Sequence of chain 58.A:
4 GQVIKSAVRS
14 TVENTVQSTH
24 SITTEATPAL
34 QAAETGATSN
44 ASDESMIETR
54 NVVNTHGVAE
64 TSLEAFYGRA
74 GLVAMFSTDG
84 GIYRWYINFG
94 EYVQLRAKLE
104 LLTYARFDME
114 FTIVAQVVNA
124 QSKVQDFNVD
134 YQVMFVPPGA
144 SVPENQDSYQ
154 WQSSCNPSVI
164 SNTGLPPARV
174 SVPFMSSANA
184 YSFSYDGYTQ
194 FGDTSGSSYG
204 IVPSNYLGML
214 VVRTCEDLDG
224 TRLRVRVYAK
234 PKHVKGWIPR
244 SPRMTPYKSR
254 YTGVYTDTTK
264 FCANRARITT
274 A

Binding-site contacts:
Ligand atom C contacts residue ARG229 of chain 58.A at 3.7 Å.
Ligand atom O contacts residue MET78 of chain 58.A at 3.9 Å.
Ligand atom CA contacts residue CYS1 of chain 58.P at 2.4 Å (hydrophobic).
Ligand atom C contacts residue CYS1 of chain 58.P at 3.7 Å (hydrophobic).
Ligand atom O contacts residue LEU75 of chain 58.A at 3.8 Å.
Ligand atom CA contacts residue LEU75 of chain 58.A at 3.7 Å (hydrophobic).
Ligand atom N contacts residue ASP150 of chain 57.A at 3.4 Å (salt-bridge).
Ligand atom OXT contacts residue ARG216 of chain 57.A at 3.0 Å (salt-bridge).
Ligand atom OXT contacts residue ASP150 of chain 57.A at 4.3 Å.
Ligand atom N contacts residue SER151 of chain 57.A at 3.5 Å (h-bond).
Ligand atom N contacts residue TYR152 of chain 57.A at 4.2 Å.
Ligand atom OXT contacts residue MET78 of chain 58.A at 3.5 Å (h-bond).
Ligand atom C contacts residue MET78 of chain 58.A at 3.6 Å (hydrophobic).
Ligand atom CA contacts residue GLN155 of chain 57.A at 4.3 Å.
Ligand atom N contacts residue CYS1 of chain 58.P at 1.3 Å.
Ligand atom C contacts residue ARG216 of chain 57.A at 3.6 Å.
Ligand atom N contacts residue MET78 of chain 58.A at 3.8 Å.
Ligand atom CA contacts residue TRP154 of chain 57.A at 4.3 Å (hydrophobic).
Ligand atom CA contacts residue SER151 of chain 57.A at 4.0 Å.
Ligand atom O contacts residue TRP154 of chain 57.A at 4.1 Å.
Ligand atom C contacts residue TRP154 of chain 57.A at 4.1 Å (hydrophobic).
Ligand atom O contacts residue ARG229 of chain 58.A at 2.9 Å (salt-bridge).
Ligand atom O contacts residue ARG216 of chain 57.A at 2.9 Å (salt-bridge).
Ligand atom CA contacts residue MET78 of chain 58.A at 4.0 Å (hydrophobic).
Ligand atom OXT contacts residue CYS1 of chain 58.P at 4.0 Å.
Ligand atom OXT contacts residue ARG229 of chain 58.A at 3.1 Å (salt-bridge).
Ligand atom C contacts residue LEU75 of chain 58.A at 4.2 Å (hydrophobic).

Sequence of chain 57.A:
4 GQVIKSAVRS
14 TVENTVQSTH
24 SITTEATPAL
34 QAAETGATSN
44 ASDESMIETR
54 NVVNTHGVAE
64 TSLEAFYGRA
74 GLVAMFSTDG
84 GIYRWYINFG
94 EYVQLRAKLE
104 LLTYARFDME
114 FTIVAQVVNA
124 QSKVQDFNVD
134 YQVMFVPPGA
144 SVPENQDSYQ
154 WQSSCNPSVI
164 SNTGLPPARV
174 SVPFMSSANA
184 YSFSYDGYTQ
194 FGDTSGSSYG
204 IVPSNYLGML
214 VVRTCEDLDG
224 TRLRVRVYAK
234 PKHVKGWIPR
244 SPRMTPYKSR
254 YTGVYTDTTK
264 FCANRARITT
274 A

A small-molecule ligand and the protein it binds are described below.
Small molecule (SMILES): NCC(=O)O